A protein and the small-molecule ligand that binds it are described below.
Small molecule (SMILES): O=C(O)[C@H]1O[C@H](O)[C@H](O)[C@@H](O)[C@@H]1O

Binding-site contacts:
Ligand atom O3 contacts residue LYS260 of chain 1.A at 3.0 Å (salt-bridge).
Ligand atom O2 contacts residue TRP347 of chain 1.A at 2.6 Å (h-bond).
Ligand atom O4 contacts residue ARG257 of chain 1.A at 3.3 Å (salt-bridge).
Ligand atom C5 contacts residue ARG257 of chain 1.A at 3.7 Å.
Ligand atom C2 contacts residue PHE303 of chain 1.A at 3.7 Å (hydrophobic).
Ligand atom C1 contacts residue PHE303 of chain 1.A at 4.0 Å (hydrophobic).
Ligand atom C5 contacts residue ALA256 of chain 1.A at 4.0 Å (hydrophobic).
Ligand atom C4 contacts residue ARG257 of chain 1.A at 3.9 Å.
Ligand atom C3 contacts residue TRP306 of chain 1.A at 4.3 Å (hydrophobic).
Ligand atom O4 contacts residue ALA256 of chain 1.A at 3.5 Å.
Ligand atom C2 contacts residue TRP347 of chain 1.A at 3.8 Å (hydrophobic).
Ligand atom O6A contacts residue HIS397 of chain 1.A at 3.1 Å (h-bond).
Ligand atom O6B contacts residue PHE130 of chain 1.A at 3.9 Å.
Ligand atom O2 contacts residue GLU294 of chain 1.A at 2.7 Å (salt-bridge).
Ligand atom C6 contacts residue ARG257 of chain 1.A at 3.4 Å.
Ligand atom O6B contacts residue ARG257 of chain 1.A at 2.5 Å (salt-bridge).
Ligand atom O4 contacts residue LYS260 of chain 1.A at 3.4 Å (salt-bridge).
Ligand atom C2 contacts residue GLU294 of chain 1.A at 3.7 Å.
Ligand atom O6A contacts residue ALA256 of chain 1.A at 3.1 Å.
Ligand atom O6A contacts residue ARG257 of chain 1.A at 4.2 Å.
Ligand atom O4 contacts residue SER280 of chain 1.A at 4.0 Å.
Ligand atom O6B contacts residue ALA256 of chain 1.A at 3.2 Å.
Ligand atom O3 contacts residue GLU294 of chain 1.A at 2.7 Å (salt-bridge).
Ligand atom C4 contacts residue LYS260 of chain 1.A at 4.2 Å.
Ligand atom C6 contacts residue ALA256 of chain 1.A at 3.1 Å (hydrophobic).
Ligand atom C1 contacts residue ARG257 of chain 1.A at 3.6 Å.
Ligand atom C2 contacts residue TRP306 of chain 1.A at 4.0 Å (hydrophobic).
Ligand atom O2 contacts residue PHE303 of chain 1.A at 3.6 Å.
Ligand atom C3 contacts residue TRP347 of chain 1.A at 4.2 Å (hydrophobic).
Ligand atom C1 contacts residue TRP347 of chain 1.A at 4.1 Å (hydrophobic).
Ligand atom O3 contacts residue TRP306 of chain 1.A at 3.8 Å.
Ligand atom O5 contacts residue ARG257 of chain 1.A at 2.7 Å (salt-bridge).
Ligand atom O3 contacts residue ILE299 of chain 1.A at 3.9 Å.
Ligand atom C5 contacts residue HIS397 of chain 1.A at 4.3 Å.
Ligand atom C3 contacts residue LYS260 of chain 1.A at 4.1 Å.
Ligand atom C6 contacts residue HIS397 of chain 1.A at 4.0 Å.
Ligand atom C4 contacts residue ALA256 of chain 1.A at 4.2 Å (hydrophobic).
Ligand atom O1 contacts residue TRP347 of chain 1.A at 3.3 Å.
Ligand atom C4 contacts residue TRP306 of chain 1.A at 4.0 Å (hydrophobic).
Ligand atom C3 contacts residue GLU294 of chain 1.A at 3.4 Å.

Sequence of chain 1.A:
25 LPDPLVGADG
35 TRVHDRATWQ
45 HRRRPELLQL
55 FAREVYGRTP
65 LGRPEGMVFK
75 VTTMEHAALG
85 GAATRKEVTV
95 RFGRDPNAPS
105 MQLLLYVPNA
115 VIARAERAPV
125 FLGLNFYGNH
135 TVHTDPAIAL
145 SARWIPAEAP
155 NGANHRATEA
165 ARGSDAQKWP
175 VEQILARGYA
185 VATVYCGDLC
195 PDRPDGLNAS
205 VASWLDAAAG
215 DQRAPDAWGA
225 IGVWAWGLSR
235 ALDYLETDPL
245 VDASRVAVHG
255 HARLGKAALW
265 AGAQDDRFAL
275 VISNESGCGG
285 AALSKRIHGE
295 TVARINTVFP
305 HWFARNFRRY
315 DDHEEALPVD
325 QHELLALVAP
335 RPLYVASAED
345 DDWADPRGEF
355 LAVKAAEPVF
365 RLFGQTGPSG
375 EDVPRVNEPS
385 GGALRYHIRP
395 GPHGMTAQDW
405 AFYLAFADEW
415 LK